Sequence of chain 1.B:
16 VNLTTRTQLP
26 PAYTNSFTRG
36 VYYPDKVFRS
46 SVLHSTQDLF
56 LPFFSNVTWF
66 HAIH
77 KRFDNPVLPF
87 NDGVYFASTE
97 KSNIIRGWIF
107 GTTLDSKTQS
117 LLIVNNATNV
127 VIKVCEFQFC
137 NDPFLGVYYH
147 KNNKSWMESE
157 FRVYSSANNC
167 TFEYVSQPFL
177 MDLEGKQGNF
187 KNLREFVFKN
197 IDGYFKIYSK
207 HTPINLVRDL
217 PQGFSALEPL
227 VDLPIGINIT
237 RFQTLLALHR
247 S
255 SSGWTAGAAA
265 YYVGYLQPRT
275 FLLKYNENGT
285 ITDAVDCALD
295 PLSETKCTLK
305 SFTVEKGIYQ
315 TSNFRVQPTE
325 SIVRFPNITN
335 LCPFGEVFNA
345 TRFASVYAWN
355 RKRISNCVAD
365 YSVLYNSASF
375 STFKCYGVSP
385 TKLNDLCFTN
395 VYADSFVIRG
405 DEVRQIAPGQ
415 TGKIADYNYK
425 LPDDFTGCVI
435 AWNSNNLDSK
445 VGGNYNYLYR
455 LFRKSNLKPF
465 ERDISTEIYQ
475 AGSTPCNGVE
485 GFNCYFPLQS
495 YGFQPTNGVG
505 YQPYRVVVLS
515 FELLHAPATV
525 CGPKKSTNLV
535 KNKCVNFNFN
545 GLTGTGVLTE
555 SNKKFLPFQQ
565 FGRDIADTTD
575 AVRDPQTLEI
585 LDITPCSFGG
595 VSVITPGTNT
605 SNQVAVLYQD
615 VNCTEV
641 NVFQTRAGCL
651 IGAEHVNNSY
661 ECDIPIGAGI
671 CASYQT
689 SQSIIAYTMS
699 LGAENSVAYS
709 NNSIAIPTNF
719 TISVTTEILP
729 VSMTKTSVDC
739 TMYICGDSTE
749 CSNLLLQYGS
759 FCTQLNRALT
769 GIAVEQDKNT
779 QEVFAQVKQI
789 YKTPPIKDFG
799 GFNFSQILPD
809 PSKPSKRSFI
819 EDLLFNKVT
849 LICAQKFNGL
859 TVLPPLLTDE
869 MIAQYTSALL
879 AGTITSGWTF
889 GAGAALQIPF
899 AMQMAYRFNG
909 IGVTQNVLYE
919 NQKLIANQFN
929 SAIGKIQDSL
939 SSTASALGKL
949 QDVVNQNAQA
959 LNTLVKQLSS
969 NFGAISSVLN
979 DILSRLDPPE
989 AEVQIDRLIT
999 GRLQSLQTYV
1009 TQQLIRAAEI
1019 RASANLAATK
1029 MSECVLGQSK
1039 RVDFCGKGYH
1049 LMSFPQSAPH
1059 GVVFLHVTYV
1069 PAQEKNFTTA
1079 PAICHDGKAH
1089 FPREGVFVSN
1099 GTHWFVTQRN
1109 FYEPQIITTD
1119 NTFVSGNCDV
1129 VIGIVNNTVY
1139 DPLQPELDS

Sequence of chain 1.C:
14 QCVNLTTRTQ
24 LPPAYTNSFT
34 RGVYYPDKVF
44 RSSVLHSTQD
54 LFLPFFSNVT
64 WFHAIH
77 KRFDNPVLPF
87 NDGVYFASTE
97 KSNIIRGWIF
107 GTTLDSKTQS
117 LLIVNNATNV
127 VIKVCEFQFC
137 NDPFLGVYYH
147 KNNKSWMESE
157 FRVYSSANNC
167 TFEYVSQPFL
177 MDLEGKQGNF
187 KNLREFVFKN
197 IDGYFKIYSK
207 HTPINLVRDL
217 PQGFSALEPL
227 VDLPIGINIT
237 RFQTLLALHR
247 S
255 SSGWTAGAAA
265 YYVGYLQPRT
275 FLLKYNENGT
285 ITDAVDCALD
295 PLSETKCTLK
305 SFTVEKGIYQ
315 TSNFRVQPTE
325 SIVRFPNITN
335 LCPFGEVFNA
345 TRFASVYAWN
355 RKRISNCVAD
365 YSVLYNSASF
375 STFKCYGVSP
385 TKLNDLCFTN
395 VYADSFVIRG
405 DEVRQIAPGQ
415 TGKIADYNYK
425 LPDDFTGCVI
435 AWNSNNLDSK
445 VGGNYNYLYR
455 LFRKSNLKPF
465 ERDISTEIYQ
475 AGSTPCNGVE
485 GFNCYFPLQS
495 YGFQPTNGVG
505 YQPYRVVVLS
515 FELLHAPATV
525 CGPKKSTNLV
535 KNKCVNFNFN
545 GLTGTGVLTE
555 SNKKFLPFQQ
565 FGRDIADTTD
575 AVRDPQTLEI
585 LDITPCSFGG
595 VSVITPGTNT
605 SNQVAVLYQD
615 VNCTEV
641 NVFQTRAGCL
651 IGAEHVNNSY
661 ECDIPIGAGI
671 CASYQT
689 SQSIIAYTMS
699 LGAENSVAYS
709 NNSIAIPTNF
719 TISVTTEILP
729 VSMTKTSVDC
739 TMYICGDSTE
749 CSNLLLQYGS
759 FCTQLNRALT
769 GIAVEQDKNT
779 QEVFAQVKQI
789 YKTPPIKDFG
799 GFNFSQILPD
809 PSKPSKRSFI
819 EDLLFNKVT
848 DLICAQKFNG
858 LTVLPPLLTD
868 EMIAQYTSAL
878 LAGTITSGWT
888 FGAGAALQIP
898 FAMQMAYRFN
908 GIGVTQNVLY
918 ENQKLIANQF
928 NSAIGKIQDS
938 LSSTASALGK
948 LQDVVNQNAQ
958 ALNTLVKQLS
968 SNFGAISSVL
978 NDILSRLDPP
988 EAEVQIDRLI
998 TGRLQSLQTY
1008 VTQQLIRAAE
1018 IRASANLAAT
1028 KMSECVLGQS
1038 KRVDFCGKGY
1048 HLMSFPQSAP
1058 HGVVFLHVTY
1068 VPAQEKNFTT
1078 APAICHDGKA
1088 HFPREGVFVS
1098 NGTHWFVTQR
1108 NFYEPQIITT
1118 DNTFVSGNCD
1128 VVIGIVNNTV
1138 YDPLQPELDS

Binding-site contacts:
Ligand atom C1 contacts residue ASN234 of chain 1.B at 1.4 Å.
Ligand atom O7 contacts residue ASN234 of chain 1.B at 3.0 Å (h-bond).
Ligand atom C5 contacts residue ASN234 of chain 1.B at 3.6 Å.
Ligand atom C8 contacts residue ILE233 of chain 1.B at 4.1 Å (hydrophobic).
Ligand atom C4 contacts residue ASN234 of chain 1.B at 4.2 Å.
Ligand atom C8 contacts residue GLY232 of chain 1.B at 4.2 Å.
Ligand atom C2 contacts residue ASN234 of chain 1.B at 2.4 Å.
Ligand atom C8 contacts residue HIS519 of chain 1.C at 3.8 Å.
Ligand atom C3 contacts residue ASN234 of chain 1.B at 3.7 Å.
Ligand atom N2 contacts residue ASN234 of chain 1.B at 2.8 Å (h-bond).
Ligand atom C8 contacts residue ASN234 of chain 1.B at 4.0 Å.
Ligand atom C7 contacts residue ASN234 of chain 1.B at 3.1 Å.
Ligand atom O5 contacts residue ASN234 of chain 1.B at 2.4 Å (h-bond).

The small molecule below binds the protein below.
Small molecule (SMILES): CC(=O)N[C@@H]1[C@@H](O)[C@H](O)[C@@H](CO)O[C@H]1O